Binding-site contacts:
Ligand atom O contacts residue ARG356 of chain 1.A at 3.4 Å (salt-bridge).
Ligand atom O1P contacts residue ARG45 of chain 1.B at 2.6 Å (salt-bridge).
Ligand atom NH contacts residue GLU42 of chain 1.B at 2.3 Å (salt-bridge).
Ligand atom O4P contacts residue SER74 of chain 1.A at 3.6 Å (h-bond).
Ligand atom SD contacts residue GLU320 of chain 1.A at 3.5 Å (salt-bridge).
Ligand atom C5A contacts residue TYR97 of chain 1.A at 3.5 Å (hydrophobic).
Ligand atom OX1 contacts residue ARG102 of chain 1.A at 2.9 Å (salt-bridge).
Ligand atom C contacts residue LEU322 of chain 1.A at 3.6 Å (hydrophobic).
Ligand atom O contacts residue ASN144 of chain 1.A at 3.2 Å (h-bond).
Ligand atom O3P contacts residue ARG45 of chain 1.B at 3.1 Å (salt-bridge).
Ligand atom O3P contacts residue SER72 of chain 1.A at 3.3 Å.
Ligand atom OT contacts residue THR336 of chain 1.A at 3.2 Å.
Ligand atom C4A contacts residue TYR97 of chain 1.A at 3.5 Å (hydrophobic).
Ligand atom CZ contacts residue GLU320 of chain 1.A at 3.6 Å.
Ligand atom N1 contacts residue ASP169 of chain 1.A at 2.9 Å (salt-bridge).
Ligand atom O1P contacts residue TYR43 of chain 1.B at 2.7 Å (h-bond).
Ligand atom O3 contacts residue ASN144 of chain 1.A at 2.6 Å (h-bond).
Ligand atom P contacts residue SER191 of chain 1.A at 3.5 Å.
Ligand atom CZ contacts residue THR46 of chain 1.B at 3.3 Å.
Ligand atom C contacts residue THR336 of chain 1.A at 3.6 Å.
Ligand atom CE contacts residue ARG45 of chain 1.B at 3.2 Å.
Ligand atom O2P contacts residue SER191 of chain 1.A at 3.0 Å (h-bond).
Ligand atom OT contacts residue ARG356 of chain 1.A at 2.9 Å (salt-bridge).
Ligand atom OX1 contacts residue ASN223 of chain 1.B at 3.1 Å (h-bond).
Ligand atom CB contacts residue TYR97 of chain 1.A at 3.5 Å (hydrophobic).
Ligand atom OT contacts residue SER321 of chain 1.A at 2.9 Å (h-bond).
Ligand atom P contacts residue ARG45 of chain 1.B at 3.5 Å.
Ligand atom C2A contacts residue ASP169 of chain 1.A at 3.4 Å.
Ligand atom O2P contacts residue GLY73 of chain 1.A at 3.1 Å (h-bond).
Ligand atom O3P contacts residue SER74 of chain 1.A at 2.4 Å (h-bond).
Ligand atom OX1 contacts residue ARG45 of chain 1.B at 2.9 Å (salt-bridge).
Ligand atom C5 contacts residue TYR97 of chain 1.A at 3.5 Å (hydrophobic).
Ligand atom O2P contacts residue TYR43 of chain 1.B at 3.5 Å (h-bond).
Ligand atom NH contacts residue GLU320 of chain 1.A at 2.5 Å (salt-bridge).
Ligand atom CZ contacts residue GLU42 of chain 1.B at 3.3 Å.
Ligand atom O4P contacts residue GLY73 of chain 1.A at 3.4 Å.
Ligand atom P contacts residue GLY73 of chain 1.A at 3.5 Å.
Ligand atom O4P contacts residue SER191 of chain 1.A at 2.9 Å (h-bond).
Ligand atom O3P contacts residue GLY73 of chain 1.A at 3.2 Å (h-bond).
Ligand atom O2P contacts residue SER193 of chain 1.A at 2.7 Å (h-bond).

Sequence of chain 1.A:
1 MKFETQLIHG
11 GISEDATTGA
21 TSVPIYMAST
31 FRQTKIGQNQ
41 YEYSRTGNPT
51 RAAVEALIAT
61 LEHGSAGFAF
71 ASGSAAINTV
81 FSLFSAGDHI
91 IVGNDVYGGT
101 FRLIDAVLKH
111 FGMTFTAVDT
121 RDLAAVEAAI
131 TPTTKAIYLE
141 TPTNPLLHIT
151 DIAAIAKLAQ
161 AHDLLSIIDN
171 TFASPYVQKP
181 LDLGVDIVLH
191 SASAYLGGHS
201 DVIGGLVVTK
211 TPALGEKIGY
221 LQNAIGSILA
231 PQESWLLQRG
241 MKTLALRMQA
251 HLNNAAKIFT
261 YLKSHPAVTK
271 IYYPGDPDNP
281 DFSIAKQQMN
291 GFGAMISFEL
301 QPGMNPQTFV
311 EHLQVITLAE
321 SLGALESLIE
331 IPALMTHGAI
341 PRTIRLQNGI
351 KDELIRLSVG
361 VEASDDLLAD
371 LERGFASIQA

Sequence of chain 1.B:
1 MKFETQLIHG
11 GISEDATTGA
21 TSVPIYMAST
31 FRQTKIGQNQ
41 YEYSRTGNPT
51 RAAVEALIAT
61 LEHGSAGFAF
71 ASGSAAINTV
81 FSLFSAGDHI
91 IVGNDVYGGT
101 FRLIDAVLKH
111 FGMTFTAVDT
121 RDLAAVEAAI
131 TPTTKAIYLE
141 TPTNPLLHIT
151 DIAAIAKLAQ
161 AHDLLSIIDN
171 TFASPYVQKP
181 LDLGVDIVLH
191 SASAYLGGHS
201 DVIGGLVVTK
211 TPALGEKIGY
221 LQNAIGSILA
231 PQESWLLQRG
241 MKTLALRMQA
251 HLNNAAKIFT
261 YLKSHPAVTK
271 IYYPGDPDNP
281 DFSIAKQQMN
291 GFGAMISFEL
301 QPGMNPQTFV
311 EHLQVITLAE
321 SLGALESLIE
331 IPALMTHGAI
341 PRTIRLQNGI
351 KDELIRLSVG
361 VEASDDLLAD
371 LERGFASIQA

A small-molecule ligand and the protein it binds are described below.
Small molecule (SMILES): Cc1ncc(COP(=O)(O)O)c(/C=N/[C@@H](CCSC[C@H](N)C(=O)O)C(=O)O)c1O